Sequence of chain 1.UA:
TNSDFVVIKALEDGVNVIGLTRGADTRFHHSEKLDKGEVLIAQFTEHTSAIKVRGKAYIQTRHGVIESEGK

Binding-site contacts:
Ligand atom C2 contacts residue HIS32 of chain 1.UA at 3.9 Å.
Ligand atom C4 contacts residue PHE30 of chain 1.VA at 3.5 Å (hydrophobic).
Ligand atom C2 contacts residue GLU34 of chain 1.UA at 3.5 Å.
Ligand atom C2 contacts residue PHE30 of chain 1.VA at 3.5 Å (hydrophobic).
Ligand atom C2' contacts residue PHE30 of chain 1.VA at 3.7 Å (hydrophobic).
Ligand atom N1 contacts residue PHE30 of chain 1.VA at 3.2 Å.
Ligand atom O6 contacts residue ARG56 of chain 1.VA at 2.8 Å (salt-bridge).
Ligand atom O2' contacts residue PHE30 of chain 1.VA at 3.1 Å (h-bond).
Ligand atom C2 contacts residue LYS35 of chain 1.UA at 3.7 Å.
Ligand atom N9 contacts residue PHE30 of chain 1.VA at 4.0 Å.
Ligand atom N3 contacts residue PHE30 of chain 1.VA at 3.6 Å.
Ligand atom O6 contacts residue PHE30 of chain 1.VA at 3.3 Å.
Ligand atom N2 contacts residue HIS32 of chain 1.UA at 3.7 Å.
Ligand atom C2 contacts residue GLU34 of chain 1.UA at 3.5 Å.
Ligand atom C6 contacts residue PHE30 of chain 1.VA at 3.0 Å (hydrophobic).
Ligand atom C8 contacts residue PHE30 of chain 1.VA at 3.8 Å (hydrophobic).
Ligand atom O6 contacts residue GLU34 of chain 1.UA at 3.4 Å (salt-bridge).
Ligand atom N6 contacts residue GLU34 of chain 1.UA at 3.9 Å.
Ligand atom C2 contacts residue SER33 of chain 1.UA at 3.3 Å.
Ligand atom N1 contacts residue GLU34 of chain 1.UA at 3.5 Å.
Ligand atom C6 contacts residue ARG56 of chain 1.VA at 3.9 Å.
Ligand atom N1 contacts residue SER33 of chain 1.UA at 4.0 Å.
Ligand atom C6 contacts residue LYS54 of chain 1.VA at 4.0 Å.
Ligand atom N6 contacts residue LYS35 of chain 1.UA at 2.8 Å (salt-bridge).
Ligand atom C6 contacts residue LYS54 of chain 1.VA at 3.9 Å.
Ligand atom N1 contacts residue GLU34 of chain 1.UA at 2.7 Å (salt-bridge).
Ligand atom O2' contacts residue ARG29 of chain 1.VA at 3.9 Å.
Ligand atom N1 contacts residue LYS35 of chain 1.UA at 2.9 Å (salt-bridge).
Ligand atom N2 contacts residue GLU34 of chain 1.UA at 2.6 Å (salt-bridge).
Ligand atom O6 contacts residue LYS54 of chain 1.VA at 2.9 Å (salt-bridge).
Ligand atom C1' contacts residue PHE30 of chain 1.VA at 4.1 Å (hydrophobic).
Ligand atom N6 contacts residue LYS54 of chain 1.VA at 3.1 Å (salt-bridge).
Ligand atom N3 contacts residue HIS32 of chain 1.UA at 4.0 Å.
Ligand atom N1 contacts residue LYS54 of chain 1.VA at 4.1 Å.
Ligand atom C6 contacts residue GLU34 of chain 1.UA at 3.8 Å.
Ligand atom N7 contacts residue PHE30 of chain 1.VA at 3.3 Å.
Ligand atom C6 contacts residue GLU34 of chain 1.UA at 3.5 Å.
Ligand atom C5 contacts residue PHE30 of chain 1.VA at 3.1 Å (hydrophobic).
Ligand atom N2 contacts residue THR28 of chain 1.VA at 3.5 Å (h-bond).
Ligand atom C6 contacts residue LYS35 of chain 1.UA at 3.7 Å.

This protein binds this small molecule.
Small molecule (SMILES): Nc1nc(=O)c2ncn([C@@H]3O[C@H](CO[P](=O)(O)O[C@H]4[C@@H](O)[C@H](n5cnc6c(N)ncnc65)O[C@@H]4COP(=O)=O)[C@@H](OP(=O)=O)[C@H]3O)c2[nH]1

Sequence of chain 1.VA:
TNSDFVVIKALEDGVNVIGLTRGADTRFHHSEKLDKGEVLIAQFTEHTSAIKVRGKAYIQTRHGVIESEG